Sequence of chain 1.C:
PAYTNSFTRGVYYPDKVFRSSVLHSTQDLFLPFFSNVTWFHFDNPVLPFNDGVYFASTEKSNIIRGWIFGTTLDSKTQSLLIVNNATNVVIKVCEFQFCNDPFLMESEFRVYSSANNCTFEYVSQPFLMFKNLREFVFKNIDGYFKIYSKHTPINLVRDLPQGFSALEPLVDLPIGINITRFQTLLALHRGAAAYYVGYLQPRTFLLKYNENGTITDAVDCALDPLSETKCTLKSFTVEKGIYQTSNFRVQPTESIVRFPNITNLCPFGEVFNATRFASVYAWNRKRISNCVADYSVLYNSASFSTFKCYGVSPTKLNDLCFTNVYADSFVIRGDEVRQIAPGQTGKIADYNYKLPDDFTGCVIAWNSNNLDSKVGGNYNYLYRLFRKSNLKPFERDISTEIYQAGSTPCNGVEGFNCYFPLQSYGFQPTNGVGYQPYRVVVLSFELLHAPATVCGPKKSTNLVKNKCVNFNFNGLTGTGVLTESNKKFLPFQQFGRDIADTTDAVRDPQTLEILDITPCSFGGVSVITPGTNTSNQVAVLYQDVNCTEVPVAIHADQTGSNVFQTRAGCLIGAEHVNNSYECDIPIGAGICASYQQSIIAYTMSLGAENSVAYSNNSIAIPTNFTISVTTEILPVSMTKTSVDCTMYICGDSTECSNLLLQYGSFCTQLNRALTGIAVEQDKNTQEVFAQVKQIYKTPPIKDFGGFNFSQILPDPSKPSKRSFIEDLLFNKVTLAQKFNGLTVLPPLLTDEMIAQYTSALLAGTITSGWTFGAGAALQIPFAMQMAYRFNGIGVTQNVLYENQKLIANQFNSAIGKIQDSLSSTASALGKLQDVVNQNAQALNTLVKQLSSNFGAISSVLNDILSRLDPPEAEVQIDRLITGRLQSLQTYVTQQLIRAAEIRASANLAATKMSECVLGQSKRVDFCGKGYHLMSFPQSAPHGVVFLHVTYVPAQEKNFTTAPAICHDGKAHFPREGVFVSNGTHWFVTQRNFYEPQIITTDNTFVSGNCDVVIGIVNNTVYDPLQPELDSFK

The small molecule below binds the protein below.
Small molecule (SMILES): CC(=O)N[C@@H]1[C@@H](O)[C@H](O)[C@@H](CO)O[C@H]1O

Binding-site contacts:
Ligand atom O6 contacts residue ASN616 of chain 1.C at 4.0 Å.
Ligand atom C8 contacts residue GLN644 of chain 1.C at 4.4 Å.
Ligand atom O5 contacts residue THR618 of chain 1.C at 4.3 Å.
Ligand atom C1 contacts residue ASN616 of chain 1.C at 1.4 Å.
Ligand atom O6 contacts residue THR618 of chain 1.C at 4.2 Å.
Ligand atom C5 contacts residue THR618 of chain 1.C at 4.5 Å.
Ligand atom O7 contacts residue ASN616 of chain 1.C at 3.0 Å (h-bond).
Ligand atom C5 contacts residue ASN616 of chain 1.C at 3.7 Å.
Ligand atom C7 contacts residue ASN616 of chain 1.C at 3.1 Å.
Ligand atom N2 contacts residue ASN616 of chain 1.C at 2.9 Å (h-bond).
Ligand atom C8 contacts residue ASN616 of chain 1.C at 4.3 Å.
Ligand atom O5 contacts residue ASN616 of chain 1.C at 2.4 Å (h-bond).
Ligand atom C3 contacts residue ASN616 of chain 1.C at 3.8 Å.
Ligand atom C4 contacts residue ASN616 of chain 1.C at 4.2 Å.
Ligand atom C2 contacts residue ASN616 of chain 1.C at 2.5 Å.